Sequence of chain 1.E:
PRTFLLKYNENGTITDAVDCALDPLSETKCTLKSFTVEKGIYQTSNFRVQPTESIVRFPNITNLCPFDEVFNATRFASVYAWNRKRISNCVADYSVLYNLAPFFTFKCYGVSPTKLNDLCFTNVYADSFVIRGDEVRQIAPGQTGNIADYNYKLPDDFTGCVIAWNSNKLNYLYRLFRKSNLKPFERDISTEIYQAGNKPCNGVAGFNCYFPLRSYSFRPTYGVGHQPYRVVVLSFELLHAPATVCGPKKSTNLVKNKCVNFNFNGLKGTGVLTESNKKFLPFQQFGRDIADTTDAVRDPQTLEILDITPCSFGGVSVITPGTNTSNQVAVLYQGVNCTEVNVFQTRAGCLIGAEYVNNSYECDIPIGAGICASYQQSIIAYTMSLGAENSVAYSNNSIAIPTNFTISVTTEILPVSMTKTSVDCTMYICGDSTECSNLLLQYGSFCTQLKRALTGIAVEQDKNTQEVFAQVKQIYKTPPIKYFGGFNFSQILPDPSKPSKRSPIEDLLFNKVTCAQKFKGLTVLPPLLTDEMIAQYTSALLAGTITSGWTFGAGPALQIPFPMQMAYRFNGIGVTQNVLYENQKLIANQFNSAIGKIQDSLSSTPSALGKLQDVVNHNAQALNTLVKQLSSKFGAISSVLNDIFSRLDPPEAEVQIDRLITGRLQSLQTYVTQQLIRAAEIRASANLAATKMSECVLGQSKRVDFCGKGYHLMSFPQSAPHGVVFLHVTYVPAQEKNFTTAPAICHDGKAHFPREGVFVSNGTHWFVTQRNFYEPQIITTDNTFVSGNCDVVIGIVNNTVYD

Binding-site contacts:
Ligand atom C7 contacts residue ASN718 of chain 1.E at 3.4 Å.
Ligand atom C4 contacts residue LEU923 of chain 1.E at 4.3 Å (hydrophobic).
Ligand atom C6 contacts residue LEU923 of chain 1.E at 4.4 Å (hydrophobic).
Ligand atom O7 contacts residue ASN718 of chain 1.E at 3.6 Å (h-bond).
Ligand atom C3 contacts residue ASN718 of chain 1.E at 3.8 Å.
Ligand atom O5 contacts residue GLN927 of chain 1.E at 4.1 Å.
Ligand atom C5 contacts residue ASN718 of chain 1.E at 3.7 Å.
Ligand atom C1 contacts residue ASN718 of chain 1.E at 1.4 Å.
Ligand atom C5 contacts residue GLN927 of chain 1.E at 3.8 Å.
Ligand atom C2 contacts residue ASN718 of chain 1.E at 2.5 Å.
Ligand atom O6 contacts residue LEU923 of chain 1.E at 4.3 Å.
Ligand atom N2 contacts residue ASN718 of chain 1.E at 2.9 Å (h-bond).
Ligand atom O5 contacts residue ASN718 of chain 1.E at 2.4 Å (h-bond).
Ligand atom C6 contacts residue GLN927 of chain 1.E at 3.5 Å.
Ligand atom C4 contacts residue ASN718 of chain 1.E at 4.2 Å.
Ligand atom O6 contacts residue GLN927 of chain 1.E at 4.1 Å.
Ligand atom C5 contacts residue LEU923 of chain 1.E at 3.9 Å (hydrophobic).
Ligand atom O4 contacts residue LEU923 of chain 1.E at 3.9 Å.

A protein and the small-molecule ligand that binds it are described below.
Small molecule (SMILES): CC(=O)N[C@@H]1[C@@H](O)[C@H](O)[C@@H](CO)O[C@H]1O